This small molecule binds to this protein.
Small molecule (SMILES): CC(=O)N[C@@H]1[C@@H](O)[C@H](O)[C@@H](CO)O[C@H]1O

Binding-site contacts:
Ligand atom C8 contacts residue ASN60 of chain 1.B at 4.3 Å.
Ligand atom C1 contacts residue ASP31 of chain 1.B at 4.2 Å.
Ligand atom O5 contacts residue HIS33 of chain 1.B at 4.3 Å.
Ligand atom C8 contacts residue GLU543 of chain 1.B at 3.8 Å.
Ligand atom N2 contacts residue ASN60 of chain 1.B at 2.5 Å (h-bond).
Ligand atom O5 contacts residue ASP31 of chain 1.B at 4.3 Å.
Ligand atom C1 contacts residue ASN60 of chain 1.B at 1.5 Å.
Ligand atom C8 contacts residue ILE547 of chain 1.B at 3.6 Å (hydrophobic).
Ligand atom C2 contacts residue ASN60 of chain 1.B at 2.2 Å.
Ligand atom O7 contacts residue ASP31 of chain 1.B at 4.4 Å.
Ligand atom O7 contacts residue ASN60 of chain 1.B at 3.1 Å (h-bond).
Ligand atom C3 contacts residue ASN60 of chain 1.B at 3.6 Å.
Ligand atom C7 contacts residue ASN60 of chain 1.B at 3.0 Å.
Ligand atom O5 contacts residue ASN60 of chain 1.B at 2.5 Å (h-bond).
Ligand atom C8 contacts residue GLN544 of chain 1.B at 4.5 Å.
Ligand atom C5 contacts residue ASN60 of chain 1.B at 3.8 Å.
Ligand atom C4 contacts residue ASN60 of chain 1.B at 4.2 Å.

Sequence of chain 1.B:
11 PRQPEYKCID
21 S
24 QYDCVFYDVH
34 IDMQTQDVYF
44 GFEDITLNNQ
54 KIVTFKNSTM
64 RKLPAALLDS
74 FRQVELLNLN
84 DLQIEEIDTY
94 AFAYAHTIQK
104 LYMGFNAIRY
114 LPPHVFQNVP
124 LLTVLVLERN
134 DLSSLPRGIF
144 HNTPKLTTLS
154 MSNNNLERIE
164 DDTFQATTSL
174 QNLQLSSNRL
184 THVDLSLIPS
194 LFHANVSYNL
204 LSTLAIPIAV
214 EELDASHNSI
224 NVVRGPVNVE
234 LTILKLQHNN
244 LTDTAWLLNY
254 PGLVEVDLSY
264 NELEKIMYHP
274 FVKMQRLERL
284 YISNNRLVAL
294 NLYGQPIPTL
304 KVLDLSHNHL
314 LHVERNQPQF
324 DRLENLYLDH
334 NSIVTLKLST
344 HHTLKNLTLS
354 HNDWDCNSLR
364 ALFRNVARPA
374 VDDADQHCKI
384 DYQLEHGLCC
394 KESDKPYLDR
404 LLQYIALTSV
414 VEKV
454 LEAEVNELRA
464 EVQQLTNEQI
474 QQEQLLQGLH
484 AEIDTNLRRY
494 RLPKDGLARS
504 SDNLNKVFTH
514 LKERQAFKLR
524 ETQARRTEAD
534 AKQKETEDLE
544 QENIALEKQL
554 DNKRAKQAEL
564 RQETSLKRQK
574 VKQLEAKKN